Sequence of chain 1.C:
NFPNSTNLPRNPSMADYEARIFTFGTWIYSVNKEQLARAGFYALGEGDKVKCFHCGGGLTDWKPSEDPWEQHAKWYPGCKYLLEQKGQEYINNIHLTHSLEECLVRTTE

The small molecule below binds the protein below.
Small molecule (SMILES): CC(C)[C@H](NC(=O)[C@H](C)N)C(=O)N1CCC[C@H]1C(=O)N[C@@H](Cc1ccccc1)C(=O)O

Binding-site contacts:
Ligand atom CE2 contacts residue LEU59 of chain 1.C at 3.2 Å (hydrophobic).
Ligand atom CB contacts residue GLY58 of chain 1.C at 3.6 Å.
Ligand atom CA contacts residue GLY58 of chain 1.C at 3.0 Å.
Ligand atom CB contacts residue TRP62 of chain 1.C at 3.7 Å (hydrophobic).
Ligand atom CB contacts residue GLU66 of chain 1.C at 3.4 Å.
Ligand atom CD2 contacts residue GLY58 of chain 1.C at 3.6 Å.
Ligand atom CZ contacts residue GLY58 of chain 1.C at 3.8 Å.
Ligand atom O contacts residue THR60 of chain 1.C at 2.8 Å (h-bond).
Ligand atom O contacts residue GLY58 of chain 1.C at 3.9 Å.
Ligand atom CB contacts residue TYR76 of chain 1.C at 3.0 Å (hydrophobic).
Ligand atom C contacts residue THR60 of chain 1.C at 3.9 Å.
Ligand atom C contacts residue LEU59 of chain 1.C at 3.8 Å (hydrophobic).
Ligand atom CE2 contacts residue THR60 of chain 1.C at 3.1 Å.
Ligand atom CE2 contacts residue VAL50 of chain 1.C at 3.5 Å (hydrophobic).
Ligand atom CA contacts residue THR60 of chain 1.C at 3.7 Å.
Ligand atom C contacts residue GLY58 of chain 1.C at 3.5 Å.
Ligand atom CB contacts residue THR60 of chain 1.C at 3.6 Å.
Ligand atom O contacts residue LEU59 of chain 1.C at 3.2 Å.
Ligand atom O contacts residue TRP75 of chain 1.C at 3.2 Å.
Ligand atom CA contacts residue LEU59 of chain 1.C at 3.8 Å (hydrophobic).
Ligand atom CZ contacts residue VAL50 of chain 1.C at 3.5 Å (hydrophobic).
Ligand atom CA contacts residue TYR76 of chain 1.C at 3.7 Å (hydrophobic).
Ligand atom N contacts residue GLY58 of chain 1.C at 3.1 Å (h-bond).
Ligand atom CZ contacts residue LEU44 of chain 1.C at 3.4 Å (hydrophobic).
Ligand atom CD2 contacts residue LEU59 of chain 1.C at 3.7 Å (hydrophobic).
Ligand atom CA contacts residue GLU66 of chain 1.C at 3.3 Å.
Ligand atom N contacts residue LEU59 of chain 1.C at 3.9 Å.
Ligand atom N contacts residue GLN71 of chain 1.C at 2.8 Å (h-bond).
Ligand atom CB contacts residue THR60 of chain 1.C at 3.7 Å.
Ligand atom CD2 contacts residue THR60 of chain 1.C at 3.0 Å.
Ligand atom CZ contacts residue LYS49 of chain 1.C at 3.9 Å.
Ligand atom O contacts residue GLY58 of chain 1.C at 3.9 Å.
Ligand atom CE2 contacts residue GLY58 of chain 1.C at 3.5 Å.
Ligand atom CE1 contacts residue LEU44 of chain 1.C at 3.8 Å (hydrophobic).
Ligand atom C contacts residue THR60 of chain 1.C at 3.7 Å.
Ligand atom CE2 contacts residue LYS49 of chain 1.C at 3.8 Å.
Ligand atom N contacts residue GLU66 of chain 1.C at 2.6 Å (salt-bridge).
Ligand atom CG contacts residue TRP75 of chain 1.C at 3.5 Å (hydrophobic).
Ligand atom CA contacts residue THR60 of chain 1.C at 3.6 Å.
Ligand atom N contacts residue THR60 of chain 1.C at 2.8 Å (h-bond).